Sequence of chain 1.B:
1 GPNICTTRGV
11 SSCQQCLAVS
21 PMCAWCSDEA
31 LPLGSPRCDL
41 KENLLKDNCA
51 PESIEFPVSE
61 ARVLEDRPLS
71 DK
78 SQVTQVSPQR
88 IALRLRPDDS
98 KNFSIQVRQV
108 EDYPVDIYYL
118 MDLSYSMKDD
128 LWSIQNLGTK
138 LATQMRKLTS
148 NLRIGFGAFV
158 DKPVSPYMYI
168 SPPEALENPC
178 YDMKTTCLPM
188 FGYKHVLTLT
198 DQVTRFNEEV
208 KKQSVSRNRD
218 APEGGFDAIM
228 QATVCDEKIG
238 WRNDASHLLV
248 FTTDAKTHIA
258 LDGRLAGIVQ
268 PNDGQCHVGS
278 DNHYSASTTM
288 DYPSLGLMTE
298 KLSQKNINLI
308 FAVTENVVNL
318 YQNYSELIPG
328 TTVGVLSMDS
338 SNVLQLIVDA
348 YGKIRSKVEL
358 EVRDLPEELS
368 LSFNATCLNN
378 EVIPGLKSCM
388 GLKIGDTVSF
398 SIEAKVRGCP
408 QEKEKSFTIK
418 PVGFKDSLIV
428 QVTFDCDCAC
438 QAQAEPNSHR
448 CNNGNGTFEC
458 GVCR

Binding-site contacts:
Ligand atom C8 contacts residue ILE399 of chain 1.B at 4.2 Å (hydrophobic).
Ligand atom O6 contacts residue GLU400 of chain 1.B at 4.0 Å.
Ligand atom O3 contacts residue GLU400 of chain 1.B at 4.3 Å.
Ligand atom O5 contacts residue PRO381 of chain 1.B at 4.5 Å.
Ligand atom C3 contacts residue ASN371 of chain 1.B at 3.7 Å.
Ligand atom C2 contacts residue ASN371 of chain 1.B at 2.3 Å.
Ligand atom O7 contacts residue ASN371 of chain 1.B at 3.4 Å (h-bond).
Ligand atom N2 contacts residue ASN371 of chain 1.B at 2.7 Å (h-bond).
Ligand atom O5 contacts residue ASN371 of chain 1.B at 2.3 Å (h-bond).
Ligand atom C8 contacts residue SER398 of chain 1.B at 3.6 Å.
Ligand atom C8 contacts residue ASN371 of chain 1.B at 4.2 Å.
Ligand atom O7 contacts residue SER398 of chain 1.B at 3.0 Å (h-bond).
Ligand atom C8 contacts residue GLU400 of chain 1.B at 3.5 Å.
Ligand atom C4 contacts residue ASN371 of chain 1.B at 4.2 Å.
Ligand atom C5 contacts residue ASN371 of chain 1.B at 3.6 Å.
Ligand atom C8 contacts residue PHE370 of chain 1.B at 4.4 Å (hydrophobic).
Ligand atom O5 contacts residue VAL379 of chain 1.B at 4.2 Å.
Ligand atom C7 contacts residue ASN371 of chain 1.B at 3.2 Å.
Ligand atom C1 contacts residue PRO381 of chain 1.B at 4.3 Å (hydrophobic).
Ligand atom C1 contacts residue ASN371 of chain 1.B at 1.4 Å.
Ligand atom C7 contacts residue GLU400 of chain 1.B at 4.3 Å.
Ligand atom C8 contacts residue SER369 of chain 1.B at 3.5 Å.
Ligand atom C7 contacts residue SER398 of chain 1.B at 4.0 Å.

This small molecule binds to this protein.
Small molecule (SMILES): CC(=O)N[C@H]1[C@H](O[C@H]2[C@H](O)[C@@H](NC(C)=O)CO[C@@H]2CO)O[C@H](CO)[C@@H](O[C@@H]2O[C@H](CO[C@H]3O[C@H](CO[C@H]4O[C@H](CO)[C@@H](O)[C@H](O)[C@@H]4O)[C@@H](O)[C@H](O[C@H]4O[C@H](CO)[C@@H](O)[C@H](O)[C@@H]4O)[C@@H]3O)[C@@H](O)[C@H](O[C@H]3O[C@H](CO)[C@@H](O)[C@H](O)[C@@H]3O)[C@@H]2O)[C@@H]1O